This protein binds this small molecule.
Small molecule (SMILES): CC(=O)N[C@H]1[C@H](O[C@H]2[C@H](O)[C@@H](NC(C)=O)CO[C@@H]2CO)O[C@H](CO)[C@@H](O[C@H]2O[C@H](CO[C@@H]3O[C@H](CO)[C@@H](O)[C@H](O)[C@@H]3O)[C@@H](O[C@@H]3O[C@H](CO)[C@@H](O)[C@H](O)[C@@H]3O)[C@H](O)[C@@H]2O)[C@@H]1O

Sequence of chain 1.A:
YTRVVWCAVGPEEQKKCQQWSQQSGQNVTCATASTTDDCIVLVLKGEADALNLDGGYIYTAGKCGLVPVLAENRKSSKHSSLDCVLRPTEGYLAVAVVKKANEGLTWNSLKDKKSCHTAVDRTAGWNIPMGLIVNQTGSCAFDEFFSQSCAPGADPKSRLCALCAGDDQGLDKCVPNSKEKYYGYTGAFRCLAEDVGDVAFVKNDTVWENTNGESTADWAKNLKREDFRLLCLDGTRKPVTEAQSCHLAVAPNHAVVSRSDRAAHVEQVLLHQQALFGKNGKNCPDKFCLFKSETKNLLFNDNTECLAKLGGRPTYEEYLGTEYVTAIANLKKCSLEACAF

Binding-site contacts:
Ligand atom C7 contacts residue ASN330 of chain 1.A at 4.2 Å.
Ligand atom C7 contacts residue ALA327 of chain 1.A at 4.4 Å (hydrophobic).
Ligand atom C3 contacts residue ASN330 of chain 1.A at 4.2 Å.
Ligand atom C3 contacts residue ASN135 of chain 1.A at 3.8 Å.
Ligand atom O5 contacts residue THR326 of chain 1.A at 4.2 Å.
Ligand atom C8 contacts residue ILE128 of chain 1.A at 4.5 Å (hydrophobic).
Ligand atom N2 contacts residue ASN135 of chain 1.A at 3.0 Å (h-bond).
Ligand atom N2 contacts residue ASN330 of chain 1.A at 4.4 Å.
Ligand atom O7 contacts residue ASN135 of chain 1.A at 4.0 Å.
Ligand atom C1 contacts residue ASN135 of chain 1.A at 1.4 Å.
Ligand atom C5 contacts residue ASN135 of chain 1.A at 3.6 Å.
Ligand atom C4 contacts residue ASN135 of chain 1.A at 4.1 Å.
Ligand atom C8 contacts residue GLY131 of chain 1.A at 4.0 Å.
Ligand atom C8 contacts residue ASN330 of chain 1.A at 3.8 Å.
Ligand atom C2 contacts residue ASN135 of chain 1.A at 2.4 Å.
Ligand atom O6 contacts residue GLU323 of chain 1.A at 3.7 Å.
Ligand atom O5 contacts residue ASN135 of chain 1.A at 2.3 Å (h-bond).
Ligand atom C4 contacts residue ASN330 of chain 1.A at 3.9 Å.
Ligand atom O4 contacts residue ASN330 of chain 1.A at 3.4 Å (h-bond).
Ligand atom C7 contacts residue LEU132 of chain 1.A at 4.3 Å (hydrophobic).
Ligand atom C5 contacts residue ASN330 of chain 1.A at 3.6 Å.
Ligand atom O7 contacts residue LEU132 of chain 1.A at 3.9 Å.
Ligand atom N2 contacts residue ALA327 of chain 1.A at 4.3 Å.
Ligand atom C6 contacts residue ASN330 of chain 1.A at 4.3 Å.
Ligand atom O6 contacts residue THR326 of chain 1.A at 4.0 Å.
Ligand atom C8 contacts residue ALA327 of chain 1.A at 3.9 Å (hydrophobic).
Ligand atom C8 contacts residue LEU132 of chain 1.A at 4.0 Å (hydrophobic).
Ligand atom C7 contacts residue ASN135 of chain 1.A at 3.7 Å.